Sequence of chain 2.I:
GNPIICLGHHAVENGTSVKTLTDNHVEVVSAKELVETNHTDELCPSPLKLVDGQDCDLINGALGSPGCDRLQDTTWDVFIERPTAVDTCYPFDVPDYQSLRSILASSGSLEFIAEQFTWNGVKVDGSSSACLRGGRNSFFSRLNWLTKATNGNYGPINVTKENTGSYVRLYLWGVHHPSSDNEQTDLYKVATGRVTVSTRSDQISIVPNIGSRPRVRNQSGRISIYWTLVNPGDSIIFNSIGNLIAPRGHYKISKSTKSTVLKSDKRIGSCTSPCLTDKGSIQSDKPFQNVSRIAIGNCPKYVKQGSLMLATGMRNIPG

Sequence of chain 1.C:
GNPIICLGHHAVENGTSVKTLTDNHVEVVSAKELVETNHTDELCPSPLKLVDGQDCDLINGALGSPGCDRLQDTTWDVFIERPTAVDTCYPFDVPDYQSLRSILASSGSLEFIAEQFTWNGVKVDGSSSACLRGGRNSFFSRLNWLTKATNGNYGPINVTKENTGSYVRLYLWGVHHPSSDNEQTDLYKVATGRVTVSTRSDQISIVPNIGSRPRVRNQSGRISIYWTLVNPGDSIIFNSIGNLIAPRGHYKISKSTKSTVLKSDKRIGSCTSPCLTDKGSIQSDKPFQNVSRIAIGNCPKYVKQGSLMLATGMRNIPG

This protein binds this small molecule.
Small molecule (SMILES): CC(=O)N[C@@H]1[C@@H](O)[C@H](O)[C@@H](CO)O[C@H]1O

Binding-site contacts:
Ligand atom O5 contacts residue ASN170 of chain 1.C at 1.9 Å (h-bond).
Ligand atom C6 contacts residue ASN170 of chain 1.C at 4.1 Å.
Ligand atom C4 contacts residue ASN170 of chain 1.C at 4.0 Å.
Ligand atom C7 contacts residue THR172 of chain 1.C at 4.3 Å.
Ligand atom O4 contacts residue ARG227 of chain 2.I at 4.0 Å.
Ligand atom O6 contacts residue ASN170 of chain 1.C at 3.7 Å.
Ligand atom O3 contacts residue ARG227 of chain 2.I at 4.3 Å.
Ligand atom C3 contacts residue ASN170 of chain 1.C at 3.9 Å.
Ligand atom C8 contacts residue THR172 of chain 1.C at 3.5 Å.
Ligand atom O7 contacts residue ASN170 of chain 1.C at 4.3 Å.
Ligand atom C1 contacts residue ASN170 of chain 1.C at 1.4 Å.
Ligand atom O7 contacts residue ILE249 of chain 1.C at 3.2 Å.
Ligand atom C5 contacts residue ASN170 of chain 1.C at 3.3 Å.
Ligand atom C4 contacts residue SER224 of chain 2.I at 4.2 Å.
Ligand atom C2 contacts residue ASN170 of chain 1.C at 2.7 Å.
Ligand atom C7 contacts residue ILE249 of chain 1.C at 4.4 Å (hydrophobic).
Ligand atom N2 contacts residue ASN170 of chain 1.C at 3.5 Å (h-bond).
Ligand atom C7 contacts residue ASN170 of chain 1.C at 4.2 Å.
Ligand atom O7 contacts residue THR172 of chain 1.C at 4.0 Å.